Sequence of chain 2.A:
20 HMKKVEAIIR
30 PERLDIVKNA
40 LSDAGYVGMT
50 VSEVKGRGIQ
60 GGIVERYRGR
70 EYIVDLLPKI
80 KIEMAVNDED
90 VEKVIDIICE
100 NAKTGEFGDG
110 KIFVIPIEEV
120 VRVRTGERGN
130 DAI

This small molecule binds to this protein.
Small molecule (SMILES): Nc1ncnc2c1ncn2[C@H]1C[C@H](O)[C@@H](CO[P](=O)(O)OP(=O)(O)O)O1

Binding-site contacts:
Ligand atom C2' contacts residue GLY55 of chain 3.A at 3.7 Å.
Ligand atom O4' contacts residue LYS110 of chain 3.A at 3.5 Å.
Ligand atom O3A contacts residue GLY107 of chain 3.A at 2.9 Å (h-bond).
Ligand atom O2A contacts residue GLN59 of chain 3.A at 3.0 Å (h-bond).
Ligand atom PB contacts residue LYS110 of chain 3.A at 3.6 Å.
Ligand atom O2B contacts residue ARG123 of chain 2.A at 2.9 Å (salt-bridge).
Ligand atom N1 contacts residue ALA84 of chain 2.A at 2.9 Å (h-bond).
Ligand atom O1B contacts residue ILE58 of chain 3.A at 3.5 Å.
Ligand atom N6 contacts residue ALA84 of chain 2.A at 3.0 Å (h-bond).
Ligand atom O2B contacts residue GLY107 of chain 3.A at 3.0 Å (h-bond).
Ligand atom C5 contacts residue GLY47 of chain 2.A at 3.6 Å.
Ligand atom C8 contacts residue ARG56 of chain 3.A at 3.6 Å.
Ligand atom O2A contacts residue GLY57 of chain 3.A at 3.5 Å.
Ligand atom C2' contacts residue ARG56 of chain 3.A at 3.6 Å.
Ligand atom C2 contacts residue ALA84 of chain 2.A at 3.6 Å (hydrophobic).
Ligand atom PA contacts residue ILE58 of chain 3.A at 3.6 Å.
Ligand atom N7 contacts residue GLY47 of chain 2.A at 3.3 Å.
Ligand atom N1 contacts residue MET83 of chain 2.A at 3.4 Å.
Ligand atom O3' contacts residue LYS78 of chain 3.A at 3.3 Å.
Ligand atom C8 contacts residue LYS110 of chain 3.A at 3.3 Å.
Ligand atom N3 contacts residue THR49 of chain 2.A at 3.2 Å (h-bond).
Ligand atom PB contacts residue GLY107 of chain 3.A at 3.6 Å.
Ligand atom C2' contacts residue MET48 of chain 2.A at 3.4 Å (hydrophobic).
Ligand atom O3B contacts residue GLY109 of chain 3.A at 3.5 Å (h-bond).
Ligand atom O1B contacts residue LYS110 of chain 3.A at 3.5 Å (salt-bridge).
Ligand atom O2B contacts residue ASP108 of chain 3.A at 3.3 Å (salt-bridge).
Ligand atom N6 contacts residue GLY47 of chain 2.A at 3.7 Å.
Ligand atom N7 contacts residue LYS110 of chain 3.A at 3.6 Å.
Ligand atom C2 contacts residue PHE112 of chain 3.A at 3.6 Å (hydrophobic).
Ligand atom O3B contacts residue LYS110 of chain 3.A at 2.6 Å (salt-bridge).
Ligand atom O1B contacts residue ARG123 of chain 2.A at 2.9 Å (salt-bridge).
Ligand atom O1A contacts residue ILE58 of chain 3.A at 3.0 Å (h-bond).
Ligand atom O3' contacts residue ARG56 of chain 3.A at 3.6 Å (salt-bridge).
Ligand atom O2A contacts residue ILE58 of chain 3.A at 3.2 Å (h-bond).
Ligand atom C2 contacts residue GLU82 of chain 2.A at 3.6 Å.
Ligand atom O1A contacts residue GLY57 of chain 3.A at 3.4 Å.
Ligand atom N6 contacts residue ILE132 of chain 2.A at 3.6 Å.
Ligand atom C5 contacts residue MET48 of chain 2.A at 3.7 Å (hydrophobic).
Ligand atom O1B contacts residue ARG121 of chain 2.A at 2.6 Å (salt-bridge).
Ligand atom O3' contacts residue GLY55 of chain 3.A at 3.3 Å.

Sequence of chain 3.A:
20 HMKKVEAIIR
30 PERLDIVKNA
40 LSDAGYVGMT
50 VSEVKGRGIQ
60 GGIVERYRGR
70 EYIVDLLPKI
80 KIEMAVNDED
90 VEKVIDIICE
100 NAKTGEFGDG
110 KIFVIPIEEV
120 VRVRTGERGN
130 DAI